Binding-site contacts:
Ligand atom O1 contacts residue NA1 of chain 1.V at 3.7 Å.
Ligand atom C3 contacts residue SER391 of chain 1.A at 4.0 Å.
Ligand atom C5 contacts residue LEU392 of chain 1.A at 3.3 Å (hydrophobic).
Ligand atom O4 contacts residue SER391 of chain 1.A at 3.3 Å.
Ligand atom O1 contacts residue ILE418 of chain 1.A at 4.2 Å.
Ligand atom O3 contacts residue LEU392 of chain 1.A at 3.6 Å.
Ligand atom O5 contacts residue MG1 of chain 1.D at 1.8 Å.
Ligand atom C1 contacts residue ASP442 of chain 1.A at 4.0 Å.
Ligand atom O5 contacts residue GLY471 of chain 1.A at 3.3 Å (h-bond).
Ligand atom C1 contacts residue GLY441 of chain 1.A at 3.6 Å.
Ligand atom C5 contacts residue SER391 of chain 1.A at 4.1 Å.
Ligand atom O1 contacts residue SER444 of chain 1.A at 3.0 Å (h-bond).
Ligand atom C4 contacts residue ASN469 of chain 1.A at 4.4 Å.
Ligand atom C2 contacts residue MG1 of chain 1.D at 2.6 Å.
Ligand atom O2 contacts residue LEU443 of chain 1.A at 2.4 Å (h-bond).
Ligand atom O1 contacts residue SER391 of chain 1.A at 3.4 Å (h-bond).
Ligand atom O4 contacts residue ASN390 of chain 1.A at 4.4 Å.
Ligand atom C1 contacts residue NA1 of chain 1.V at 4.5 Å.
Ligand atom C4 contacts residue SER391 of chain 1.A at 3.7 Å.
Ligand atom O2 contacts residue GLY441 of chain 1.A at 2.9 Å.
Ligand atom O2 contacts residue SER444 of chain 1.A at 3.4 Å (h-bond).
Ligand atom C2 contacts residue LEU443 of chain 1.A at 4.4 Å (hydrophobic).
Ligand atom C1 contacts residue LEU443 of chain 1.A at 3.6 Å (hydrophobic).
Ligand atom C2 contacts residue GLY441 of chain 1.A at 4.3 Å.
Ligand atom O2 contacts residue SER391 of chain 1.A at 4.5 Å.
Ligand atom C1 contacts residue SER444 of chain 1.A at 3.9 Å.
Ligand atom O4 contacts residue LEU392 of chain 1.A at 2.7 Å (h-bond).
Ligand atom C2 contacts residue SER391 of chain 1.A at 4.0 Å.
Ligand atom C1 contacts residue SER391 of chain 1.A at 3.7 Å.
Ligand atom O5 contacts residue ASP442 of chain 1.A at 4.0 Å.
Ligand atom C1 contacts residue MG1 of chain 1.D at 3.4 Å.
Ligand atom O5 contacts residue ASN469 of chain 1.A at 4.0 Å.
Ligand atom C4 contacts residue MG1 of chain 1.D at 3.4 Å.
Ligand atom O2 contacts residue ASP442 of chain 1.A at 2.9 Å (salt-bridge).
Ligand atom O1 contacts residue GLY441 of chain 1.A at 4.1 Å.
Ligand atom O1 contacts residue LEU443 of chain 1.A at 4.0 Å.
Ligand atom C4 contacts residue LEU392 of chain 1.A at 4.0 Å (hydrophobic).
Ligand atom C3 contacts residue MG1 of chain 1.D at 3.3 Å.
Ligand atom O2 contacts residue MG1 of chain 1.D at 3.1 Å.
Ligand atom O4 contacts residue ARG395 of chain 1.A at 4.0 Å.

Sequence of chain 1.A:
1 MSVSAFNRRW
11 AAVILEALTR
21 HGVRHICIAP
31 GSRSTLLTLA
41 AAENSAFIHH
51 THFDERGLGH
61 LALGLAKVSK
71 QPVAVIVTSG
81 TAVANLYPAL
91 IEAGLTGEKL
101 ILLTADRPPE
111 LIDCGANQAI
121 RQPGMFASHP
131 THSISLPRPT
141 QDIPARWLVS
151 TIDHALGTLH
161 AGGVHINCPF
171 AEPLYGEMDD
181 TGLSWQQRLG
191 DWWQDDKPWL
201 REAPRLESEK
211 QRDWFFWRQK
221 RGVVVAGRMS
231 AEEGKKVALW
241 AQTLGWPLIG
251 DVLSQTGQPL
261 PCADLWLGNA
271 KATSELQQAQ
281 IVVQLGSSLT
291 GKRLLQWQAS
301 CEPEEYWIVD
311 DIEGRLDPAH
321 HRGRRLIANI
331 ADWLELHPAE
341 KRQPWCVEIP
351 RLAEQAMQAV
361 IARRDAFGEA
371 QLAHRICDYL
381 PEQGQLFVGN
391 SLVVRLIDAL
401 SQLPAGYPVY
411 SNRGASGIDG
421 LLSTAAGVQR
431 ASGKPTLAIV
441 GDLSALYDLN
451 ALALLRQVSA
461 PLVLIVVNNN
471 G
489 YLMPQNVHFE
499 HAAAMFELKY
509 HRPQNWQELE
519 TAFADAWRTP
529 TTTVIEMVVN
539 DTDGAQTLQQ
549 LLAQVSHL

The protein below binds the small molecule below.
Small molecule (SMILES): O=C(O)CCC(=O)C(=O)O